Sequence of chain 2.A:
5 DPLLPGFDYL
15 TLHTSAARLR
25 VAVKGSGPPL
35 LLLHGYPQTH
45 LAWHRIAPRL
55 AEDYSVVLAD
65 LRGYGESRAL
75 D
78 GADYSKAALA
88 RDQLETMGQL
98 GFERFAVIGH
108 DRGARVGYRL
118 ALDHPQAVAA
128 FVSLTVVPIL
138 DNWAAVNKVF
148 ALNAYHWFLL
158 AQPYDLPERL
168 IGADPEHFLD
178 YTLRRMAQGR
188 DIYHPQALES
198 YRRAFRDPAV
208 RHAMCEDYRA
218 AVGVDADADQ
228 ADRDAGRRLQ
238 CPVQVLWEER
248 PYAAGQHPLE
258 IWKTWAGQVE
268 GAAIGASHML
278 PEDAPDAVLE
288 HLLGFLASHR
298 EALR

A small-molecule ligand and the protein it binds are described below.
Small molecule (SMILES): O=C(O)CF

Binding-site contacts:
Ligand atom C contacts residue HIS275 of chain 2.A at 4.2 Å.
Ligand atom OXT contacts residue MET183 of chain 2.A at 4.4 Å.
Ligand atom OXT contacts residue TYR215 of chain 2.A at 3.8 Å.
Ligand atom C contacts residue HIS153 of chain 2.A at 3.6 Å.
Ligand atom CH3 contacts residue HIS153 of chain 2.A at 3.4 Å.
Ligand atom O contacts residue HIS275 of chain 2.A at 3.4 Å (h-bond).
Ligand atom OXT contacts residue TRP154 of chain 2.A at 3.0 Å (h-bond).
Ligand atom OXT contacts residue ASP108 of chain 2.A at 4.1 Å.
Ligand atom C contacts residue ASP108 of chain 2.A at 4.0 Å.
Ligand atom CH3 contacts residue MET183 of chain 2.A at 3.7 Å (hydrophobic).
Ligand atom O contacts residue ASP108 of chain 2.A at 3.7 Å.
Ligand atom C contacts residue MET183 of chain 2.A at 4.1 Å (hydrophobic).
Ligand atom C contacts residue TRP154 of chain 2.A at 3.7 Å (hydrophobic).
Ligand atom F contacts residue HIS275 of chain 2.A at 4.2 Å.
Ligand atom OXT contacts residue HIS153 of chain 2.A at 2.7 Å (h-bond).
Ligand atom F contacts residue MET183 of chain 2.A at 4.0 Å.
Ligand atom O contacts residue TRP154 of chain 2.A at 4.2 Å.